Binding-site contacts:
Ligand atom O11 contacts residue ARG373 of chain 1.D at 3.6 Å (salt-bridge).
Ligand atom O11 contacts residue ALA394 of chain 1.D at 3.7 Å.
Ligand atom O09 contacts residue ALA394 of chain 1.D at 3.8 Å.
Ligand atom O08 contacts residue ILE90 of chain 1.D at 3.2 Å.
Ligand atom C10 contacts residue ARG373 of chain 1.D at 3.2 Å.
Ligand atom N07 contacts residue ARG289 of chain 1.B at 4.0 Å.
Ligand atom C01 contacts residue ASN124 of chain 1.D at 4.1 Å.
Ligand atom O12 contacts residue ASN124 of chain 1.D at 3.8 Å.
Ligand atom N13 contacts residue TRP372 of chain 1.D at 3.1 Å (h-bond).
Ligand atom C02 contacts residue TYR223 of chain 1.B at 3.4 Å (hydrophobic).
Ligand atom N07 contacts residue TYR223 of chain 1.B at 4.0 Å.
Ligand atom C04 contacts residue ASN124 of chain 1.D at 3.7 Å.
Ligand atom O09 contacts residue ILE90 of chain 1.D at 3.6 Å.
Ligand atom O09 contacts residue ARG289 of chain 1.B at 3.1 Å (salt-bridge).
Ligand atom C03 contacts residue TYR223 of chain 1.B at 3.6 Å (hydrophobic).
Ligand atom C02 contacts residue ASP160 of chain 1.D at 3.9 Å.
Ligand atom C06 contacts residue ASN124 of chain 1.D at 3.6 Å.
Ligand atom N13 contacts residue ARG373 of chain 1.D at 4.1 Å.
Ligand atom C01 contacts residue TYR223 of chain 1.B at 3.5 Å (hydrophobic).
Ligand atom C02 contacts residue GLU158 of chain 1.D at 4.0 Å.
Ligand atom C03 contacts residue TRP372 of chain 1.D at 4.2 Å (hydrophobic).
Ligand atom C03 contacts residue ASN124 of chain 1.D at 4.2 Å.
Ligand atom O08 contacts residue TYR288 of chain 1.B at 3.6 Å.
Ligand atom O11 contacts residue GLY395 of chain 1.D at 4.1 Å.
Ligand atom C10 contacts residue ASN124 of chain 1.D at 4.0 Å.
Ligand atom O12 contacts residue ARG373 of chain 1.D at 2.2 Å (salt-bridge).
Ligand atom O09 contacts residue TYR223 of chain 1.B at 3.7 Å.
Ligand atom N13 contacts residue GLU158 of chain 1.D at 3.6 Å.
Ligand atom N07 contacts residue ILE90 of chain 1.D at 3.4 Å.
Ligand atom C06 contacts residue TYR223 of chain 1.B at 3.5 Å (hydrophobic).
Ligand atom C10 contacts residue GLU196 of chain 1.D at 4.1 Å.
Ligand atom N07 contacts residue ASN124 of chain 1.D at 4.1 Å.
Ligand atom C04 contacts residue TYR223 of chain 1.B at 3.9 Å (hydrophobic).
Ligand atom O08 contacts residue ARG289 of chain 1.B at 3.7 Å.
Ligand atom O09 contacts residue GLY395 of chain 1.D at 3.1 Å.
Ligand atom O12 contacts residue GLU196 of chain 1.D at 3.0 Å (salt-bridge).
Ligand atom O12 contacts residue MET371 of chain 1.D at 4.2 Å.
Ligand atom C10 contacts residue MET371 of chain 1.D at 4.1 Å (hydrophobic).
Ligand atom C05 contacts residue ASN124 of chain 1.D at 3.5 Å.
Ligand atom C05 contacts residue TYR223 of chain 1.B at 3.7 Å (hydrophobic).

Sequence of chain 1.B:
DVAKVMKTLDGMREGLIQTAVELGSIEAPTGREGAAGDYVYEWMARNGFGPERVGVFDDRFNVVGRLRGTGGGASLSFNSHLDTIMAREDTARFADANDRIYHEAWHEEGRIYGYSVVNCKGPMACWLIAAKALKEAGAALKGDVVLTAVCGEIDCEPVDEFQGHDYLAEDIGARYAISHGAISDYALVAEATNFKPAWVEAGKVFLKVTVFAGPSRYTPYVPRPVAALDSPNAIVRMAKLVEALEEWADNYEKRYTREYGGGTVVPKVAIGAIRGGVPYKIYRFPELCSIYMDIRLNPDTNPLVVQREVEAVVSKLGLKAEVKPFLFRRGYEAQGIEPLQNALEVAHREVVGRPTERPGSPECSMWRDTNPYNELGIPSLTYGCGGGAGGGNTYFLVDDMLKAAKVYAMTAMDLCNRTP

The small molecule below binds the protein below.
Small molecule (SMILES): Nc1ccc([N+](=O)[O-])cc1C(=O)O

Sequence of chain 1.D:
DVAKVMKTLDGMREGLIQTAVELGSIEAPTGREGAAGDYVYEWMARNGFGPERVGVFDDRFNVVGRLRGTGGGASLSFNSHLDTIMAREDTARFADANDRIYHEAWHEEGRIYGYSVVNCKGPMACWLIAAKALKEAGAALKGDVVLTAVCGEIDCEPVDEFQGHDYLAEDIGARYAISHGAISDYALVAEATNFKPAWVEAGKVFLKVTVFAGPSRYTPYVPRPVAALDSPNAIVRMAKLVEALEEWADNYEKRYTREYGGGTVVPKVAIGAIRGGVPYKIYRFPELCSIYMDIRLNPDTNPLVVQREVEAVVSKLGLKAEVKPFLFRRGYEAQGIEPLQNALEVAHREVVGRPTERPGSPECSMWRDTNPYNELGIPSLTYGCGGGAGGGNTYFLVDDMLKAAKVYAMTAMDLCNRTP